Binding-site contacts:
Ligand atom OAA contacts residue VAL102 of chain 1.A at 3.7 Å.
Ligand atom CAK contacts residue GLN103 of chain 1.A at 3.0 Å.
Ligand atom OAE contacts residue LEU150 of chain 1.A at 3.9 Å.
Ligand atom OAE contacts residue PRO99 of chain 1.A at 4.0 Å.
Ligand atom NAV contacts residue PHE25 of chain 1.A at 3.9 Å.
Ligand atom CAW contacts residue ILE80 of chain 1.A at 4.0 Å (hydrophobic).
Ligand atom CAM contacts residue ASP104 of chain 1.A at 3.4 Å.
Ligand atom OAC contacts residue GLN103 of chain 1.A at 3.4 Å.
Ligand atom CAJ contacts residue LEU20 of chain 1.A at 3.9 Å (hydrophobic).
Ligand atom CAG contacts residue ILE80 of chain 1.A at 3.4 Å (hydrophobic).
Ligand atom CBA contacts residue LEU150 of chain 1.A at 4.0 Å (hydrophobic).
Ligand atom CAO contacts residue GLN103 of chain 1.A at 3.8 Å.
Ligand atom CBA contacts residue LEU20 of chain 1.A at 3.8 Å (hydrophobic).
Ligand atom CBC contacts residue LEU150 of chain 1.A at 3.7 Å (hydrophobic).
Ligand atom CAH contacts residue ILE161 of chain 1.A at 4.0 Å (hydrophobic).
Ligand atom CAW contacts residue ALA41 of chain 1.A at 3.7 Å (hydrophobic).
Ligand atom CAH contacts residue ILE80 of chain 1.A at 4.0 Å (hydrophobic).
Ligand atom CAG contacts residue GLU97 of chain 1.A at 3.4 Å.
Ligand atom CAK contacts residue ASP107 of chain 1.A at 3.2 Å.
Ligand atom CAL contacts residue SER22 of chain 1.A at 4.1 Å.
Ligand atom OAD contacts residue SER22 of chain 1.A at 3.9 Å.
Ligand atom OAC contacts residue ASP107 of chain 1.A at 3.0 Å.
Ligand atom CAG contacts residue ALA41 of chain 1.A at 3.3 Å (hydrophobic).
Ligand atom OAA contacts residue LEU20 of chain 1.A at 3.8 Å.
Ligand atom CAN contacts residue SER22 of chain 1.A at 3.9 Å.
Ligand atom CAH contacts residue LEU96 of chain 1.A at 4.0 Å (hydrophobic).
Ligand atom CAI contacts residue LEU20 of chain 1.A at 3.9 Å (hydrophobic).
Ligand atom CAM contacts residue ASP107 of chain 1.A at 3.1 Å.
Ligand atom CAX contacts residue ILE161 of chain 1.A at 4.0 Å (hydrophobic).
Ligand atom CAH contacts residue ALA41 of chain 1.A at 3.6 Å (hydrophobic).
Ligand atom OAB contacts residue VAL28 of chain 1.A at 3.9 Å.
Ligand atom CAW contacts residue LEU150 of chain 1.A at 3.6 Å (hydrophobic).
Ligand atom CAO contacts residue ASP104 of chain 1.A at 4.0 Å.
Ligand atom CAK contacts residue ASP104 of chain 1.A at 3.2 Å.
Ligand atom OAB contacts residue ILE161 of chain 1.A at 3.5 Å.
Ligand atom OAF contacts residue ILE161 of chain 1.A at 3.9 Å.
Ligand atom CBB contacts residue ILE161 of chain 1.A at 3.8 Å (hydrophobic).
Ligand atom CAR contacts residue PHE25 of chain 1.A at 3.3 Å (hydrophobic).
Ligand atom CAO contacts residue VAL102 of chain 1.A at 3.6 Å (hydrophobic).
Ligand atom OAE contacts residue ARG98 of chain 1.A at 3.6 Å.

Sequence of chain 1.A:
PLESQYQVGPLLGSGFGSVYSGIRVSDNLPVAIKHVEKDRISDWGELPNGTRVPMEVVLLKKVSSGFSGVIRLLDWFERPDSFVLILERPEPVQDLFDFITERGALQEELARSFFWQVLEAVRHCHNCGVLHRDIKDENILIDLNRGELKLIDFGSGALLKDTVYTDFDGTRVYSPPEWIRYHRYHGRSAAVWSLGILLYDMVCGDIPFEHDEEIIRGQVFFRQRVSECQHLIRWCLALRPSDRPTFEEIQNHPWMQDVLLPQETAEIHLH

This small molecule binds to this protein.
Small molecule (SMILES): O=C1c2c(O)ccc(O)c2C(=O)c2c(NCCOCCO)ccc(NCCOCCO)c21